The protein below binds the small molecule below.
Small molecule (SMILES): CC(=O)N[C@@H]1[C@@H](O)[C@H](O)[C@@H](CO)O[C@H]1O

Sequence of chain 1.B:
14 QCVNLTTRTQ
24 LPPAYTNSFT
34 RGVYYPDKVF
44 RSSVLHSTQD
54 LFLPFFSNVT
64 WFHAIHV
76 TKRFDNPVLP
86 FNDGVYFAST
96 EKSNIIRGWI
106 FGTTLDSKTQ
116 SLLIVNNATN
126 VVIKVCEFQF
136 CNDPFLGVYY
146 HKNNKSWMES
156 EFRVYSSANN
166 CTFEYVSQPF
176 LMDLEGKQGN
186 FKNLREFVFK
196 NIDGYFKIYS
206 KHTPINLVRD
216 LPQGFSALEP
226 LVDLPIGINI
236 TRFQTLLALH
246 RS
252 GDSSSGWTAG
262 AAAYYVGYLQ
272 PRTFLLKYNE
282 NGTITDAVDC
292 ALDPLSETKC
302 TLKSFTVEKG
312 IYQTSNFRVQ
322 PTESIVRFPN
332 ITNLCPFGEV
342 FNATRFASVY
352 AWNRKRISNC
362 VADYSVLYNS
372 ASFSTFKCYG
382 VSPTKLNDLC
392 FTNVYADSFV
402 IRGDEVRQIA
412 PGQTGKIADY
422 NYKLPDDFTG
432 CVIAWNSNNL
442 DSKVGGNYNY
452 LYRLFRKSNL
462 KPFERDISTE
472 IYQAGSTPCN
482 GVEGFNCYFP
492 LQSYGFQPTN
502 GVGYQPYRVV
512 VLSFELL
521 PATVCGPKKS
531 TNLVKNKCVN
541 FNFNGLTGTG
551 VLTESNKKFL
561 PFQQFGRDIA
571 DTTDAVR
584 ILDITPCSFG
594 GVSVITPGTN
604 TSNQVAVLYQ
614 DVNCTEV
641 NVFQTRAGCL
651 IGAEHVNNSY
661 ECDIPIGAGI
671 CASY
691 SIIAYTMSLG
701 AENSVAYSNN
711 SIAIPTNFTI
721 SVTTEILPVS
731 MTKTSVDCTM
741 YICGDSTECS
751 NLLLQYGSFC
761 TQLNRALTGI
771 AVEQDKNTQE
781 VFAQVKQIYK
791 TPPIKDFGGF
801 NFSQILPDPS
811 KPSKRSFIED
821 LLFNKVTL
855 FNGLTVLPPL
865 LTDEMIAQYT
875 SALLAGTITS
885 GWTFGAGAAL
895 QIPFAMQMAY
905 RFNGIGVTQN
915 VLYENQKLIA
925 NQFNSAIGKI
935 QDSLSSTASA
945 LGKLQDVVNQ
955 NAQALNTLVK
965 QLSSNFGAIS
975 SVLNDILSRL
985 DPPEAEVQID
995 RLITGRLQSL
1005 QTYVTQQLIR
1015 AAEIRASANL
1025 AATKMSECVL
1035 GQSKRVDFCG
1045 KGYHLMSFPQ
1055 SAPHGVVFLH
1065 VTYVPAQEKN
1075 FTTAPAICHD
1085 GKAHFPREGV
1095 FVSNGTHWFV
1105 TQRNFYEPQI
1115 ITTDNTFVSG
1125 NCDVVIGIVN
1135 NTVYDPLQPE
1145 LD

Binding-site contacts:
Ligand atom O4 contacts residue LEU922 of chain 1.B at 4.2 Å.
Ligand atom C1 contacts residue GLN1071 of chain 1.B at 4.0 Å.
Ligand atom O5 contacts residue GLN1071 of chain 1.B at 4.0 Å.
Ligand atom C1 contacts residue ASN717 of chain 1.B at 1.4 Å.
Ligand atom C5 contacts residue LEU922 of chain 1.B at 3.9 Å (hydrophobic).
Ligand atom C7 contacts residue ASN717 of chain 1.B at 3.5 Å.
Ligand atom O7 contacts residue LEU922 of chain 1.B at 4.3 Å.
Ligand atom C2 contacts residue ASN717 of chain 1.B at 2.4 Å.
Ligand atom O5 contacts residue ASN717 of chain 1.B at 2.4 Å (h-bond).
Ligand atom O6 contacts residue GLN926 of chain 1.B at 3.0 Å (h-bond).
Ligand atom C2 contacts residue GLN1071 of chain 1.B at 4.1 Å.
Ligand atom C3 contacts residue ASN717 of chain 1.B at 3.8 Å.
Ligand atom C5 contacts residue ASN717 of chain 1.B at 3.7 Å.
Ligand atom C6 contacts residue GLN926 of chain 1.B at 3.8 Å.
Ligand atom N2 contacts residue ASN717 of chain 1.B at 2.9 Å (h-bond).
Ligand atom C5 contacts residue GLN926 of chain 1.B at 4.4 Å.
Ligand atom N2 contacts residue GLN1071 of chain 1.B at 4.0 Å.
Ligand atom C6 contacts residue LEU922 of chain 1.B at 3.9 Å (hydrophobic).
Ligand atom O7 contacts residue ASN717 of chain 1.B at 3.6 Å.
Ligand atom C4 contacts residue ASN717 of chain 1.B at 4.2 Å.